The small molecule below binds the protein below.
Small molecule (SMILES): CC(=O)N[C@H]1[C@H](O[C@H]2[C@H](O)[C@@H](NC(C)=O)CO[C@@H]2CO)O[C@H](CO)[C@@H](O[C@@H]2O[C@H](CO)[C@@H](O)[C@H](O)[C@@H]2O)[C@@H]1O

Sequence of chain 1.B:
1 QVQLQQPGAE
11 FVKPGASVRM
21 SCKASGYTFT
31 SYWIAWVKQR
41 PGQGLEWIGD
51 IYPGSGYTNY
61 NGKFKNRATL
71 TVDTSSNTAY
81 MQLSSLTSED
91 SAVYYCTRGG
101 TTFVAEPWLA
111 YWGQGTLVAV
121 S

Sequence of chain 1.C:
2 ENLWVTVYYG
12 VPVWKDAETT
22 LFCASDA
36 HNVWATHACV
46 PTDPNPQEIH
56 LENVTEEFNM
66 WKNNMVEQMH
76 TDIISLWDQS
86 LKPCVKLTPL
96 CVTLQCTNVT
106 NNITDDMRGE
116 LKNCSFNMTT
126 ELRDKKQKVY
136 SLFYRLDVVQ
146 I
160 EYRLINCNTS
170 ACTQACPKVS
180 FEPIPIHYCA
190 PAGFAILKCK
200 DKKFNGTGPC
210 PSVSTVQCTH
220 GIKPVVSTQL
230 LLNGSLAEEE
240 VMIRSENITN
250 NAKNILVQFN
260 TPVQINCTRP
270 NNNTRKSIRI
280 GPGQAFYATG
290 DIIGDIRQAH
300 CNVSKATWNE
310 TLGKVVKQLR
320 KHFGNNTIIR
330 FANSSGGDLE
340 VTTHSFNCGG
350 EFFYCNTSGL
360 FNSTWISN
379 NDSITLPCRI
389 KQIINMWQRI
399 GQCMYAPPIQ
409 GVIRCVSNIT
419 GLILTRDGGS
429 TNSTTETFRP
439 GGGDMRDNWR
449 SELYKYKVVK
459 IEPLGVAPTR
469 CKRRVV

Sequence of chain 1.D:
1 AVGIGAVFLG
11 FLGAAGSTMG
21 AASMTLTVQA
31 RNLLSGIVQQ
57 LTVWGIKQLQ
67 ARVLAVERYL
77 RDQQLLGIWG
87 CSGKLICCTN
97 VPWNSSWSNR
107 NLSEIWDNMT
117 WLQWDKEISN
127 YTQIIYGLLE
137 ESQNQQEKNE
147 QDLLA

Binding-site contacts:
Ligand atom O6 contacts residue PHE103 of chain 1.B at 3.1 Å.
Ligand atom C6 contacts residue PHE103 of chain 1.B at 3.5 Å (hydrophobic).
Ligand atom O2 contacts residue VAL104 of chain 1.B at 4.0 Å.
Ligand atom C4 contacts residue VAL104 of chain 1.B at 3.9 Å (hydrophobic).
Ligand atom C7 contacts residue SER17 of chain 1.D at 3.8 Å.
Ligand atom O7 contacts residue ASN58 of chain 1.C at 3.0 Å (h-bond).
Ligand atom N2 contacts residue GLU57 of chain 1.C at 4.5 Å.
Ligand atom C8 contacts residue ASN58 of chain 1.C at 4.3 Å.
Ligand atom C7 contacts residue ASN58 of chain 1.C at 3.1 Å.
Ligand atom C2 contacts residue ASN58 of chain 1.C at 2.5 Å.
Ligand atom C5 contacts residue ASN58 of chain 1.C at 3.7 Å.
Ligand atom O4 contacts residue VAL104 of chain 1.B at 3.1 Å.
Ligand atom C7 contacts residue GLY16 of chain 1.D at 4.0 Å.
Ligand atom C6 contacts residue VAL104 of chain 1.B at 4.2 Å (hydrophobic).
Ligand atom O7 contacts residue GLY16 of chain 1.D at 3.0 Å (h-bond).
Ligand atom O6 contacts residue THR101 of chain 1.B at 4.5 Å.
Ligand atom N2 contacts residue ASN58 of chain 1.C at 2.9 Å (h-bond).
Ligand atom O5 contacts residue ASN58 of chain 1.C at 2.4 Å (h-bond).
Ligand atom C8 contacts residue GLU57 of chain 1.C at 3.6 Å.
Ligand atom C8 contacts residue PHE103 of chain 1.B at 4.3 Å (hydrophobic).
Ligand atom O7 contacts residue SER17 of chain 1.D at 3.3 Å.
Ligand atom C1 contacts residue VAL104 of chain 1.B at 4.3 Å (hydrophobic).
Ligand atom C8 contacts residue SER17 of chain 1.D at 3.4 Å.
Ligand atom C1 contacts residue ASN58 of chain 1.C at 1.4 Å.
Ligand atom C7 contacts residue GLU57 of chain 1.C at 4.2 Å.
Ligand atom C4 contacts residue ASN58 of chain 1.C at 4.2 Å.
Ligand atom C3 contacts residue ASN58 of chain 1.C at 3.8 Å.
Ligand atom O5 contacts residue VAL104 of chain 1.B at 4.4 Å.